Binding-site contacts:
Ligand atom C27 contacts residue ILE177 of chain 1.A at 3.9 Å (hydrophobic).
Ligand atom C9 contacts residue PHE165 of chain 1.A at 4.5 Å (hydrophobic).
Ligand atom O1 contacts residue GLU161 of chain 1.A at 3.8 Å.
Ligand atom C4 contacts residue PHE165 of chain 1.A at 3.0 Å (hydrophobic).
Ligand atom C8 contacts residue VAL154 of chain 1.A at 4.2 Å (hydrophobic).
Ligand atom C27 contacts residue ILE181 of chain 1.A at 4.0 Å (hydrophobic).
Ligand atom C16 contacts residue ASP151 of chain 1.A at 4.3 Å.
Ligand atom C14 contacts residue PHE165 of chain 1.A at 4.2 Å (hydrophobic).
Ligand atom C8 contacts residue PHE165 of chain 1.A at 3.8 Å (hydrophobic).
Ligand atom C15 contacts residue PHE165 of chain 1.A at 4.3 Å (hydrophobic).
Ligand atom C3 contacts residue PHE165 of chain 1.A at 4.3 Å (hydrophobic).
Ligand atom C26 contacts residue LEU150 of chain 1.A at 3.8 Å (hydrophobic).
Ligand atom C19 contacts residue VAL154 of chain 1.A at 3.7 Å (hydrophobic).
Ligand atom C6 contacts residue PHE165 of chain 1.A at 2.3 Å (hydrophobic).
Ligand atom C7 contacts residue PHE165 of chain 1.A at 2.4 Å (hydrophobic).
Ligand atom C23 contacts residue LEU150 of chain 1.A at 4.3 Å (hydrophobic).
Ligand atom C18 contacts residue VAL154 of chain 1.A at 3.4 Å (hydrophobic).
Ligand atom C5 contacts residue PHE165 of chain 1.A at 3.2 Å (hydrophobic).
Ligand atom C15 contacts residue ASP151 of chain 1.A at 3.6 Å.
Ligand atom O1 contacts residue PHE165 of chain 1.A at 4.5 Å.

The protein below binds the small molecule below.
Small molecule (SMILES): CC(C)CCC[C@@H](C)[C@H]1CC[C@H]2[C@@H]3CC=C4C[C@@H](O)CC[C@]4(C)[C@H]3CC[C@]12C

Sequence of chain 1.A:
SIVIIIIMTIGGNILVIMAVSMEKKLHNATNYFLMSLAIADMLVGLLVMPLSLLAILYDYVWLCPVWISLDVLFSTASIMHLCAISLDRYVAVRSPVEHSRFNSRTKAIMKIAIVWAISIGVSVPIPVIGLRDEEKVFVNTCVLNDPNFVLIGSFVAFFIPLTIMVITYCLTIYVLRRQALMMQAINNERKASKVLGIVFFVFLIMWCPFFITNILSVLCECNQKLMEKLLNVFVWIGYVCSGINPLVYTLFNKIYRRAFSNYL